Sequence of chain 1.A:
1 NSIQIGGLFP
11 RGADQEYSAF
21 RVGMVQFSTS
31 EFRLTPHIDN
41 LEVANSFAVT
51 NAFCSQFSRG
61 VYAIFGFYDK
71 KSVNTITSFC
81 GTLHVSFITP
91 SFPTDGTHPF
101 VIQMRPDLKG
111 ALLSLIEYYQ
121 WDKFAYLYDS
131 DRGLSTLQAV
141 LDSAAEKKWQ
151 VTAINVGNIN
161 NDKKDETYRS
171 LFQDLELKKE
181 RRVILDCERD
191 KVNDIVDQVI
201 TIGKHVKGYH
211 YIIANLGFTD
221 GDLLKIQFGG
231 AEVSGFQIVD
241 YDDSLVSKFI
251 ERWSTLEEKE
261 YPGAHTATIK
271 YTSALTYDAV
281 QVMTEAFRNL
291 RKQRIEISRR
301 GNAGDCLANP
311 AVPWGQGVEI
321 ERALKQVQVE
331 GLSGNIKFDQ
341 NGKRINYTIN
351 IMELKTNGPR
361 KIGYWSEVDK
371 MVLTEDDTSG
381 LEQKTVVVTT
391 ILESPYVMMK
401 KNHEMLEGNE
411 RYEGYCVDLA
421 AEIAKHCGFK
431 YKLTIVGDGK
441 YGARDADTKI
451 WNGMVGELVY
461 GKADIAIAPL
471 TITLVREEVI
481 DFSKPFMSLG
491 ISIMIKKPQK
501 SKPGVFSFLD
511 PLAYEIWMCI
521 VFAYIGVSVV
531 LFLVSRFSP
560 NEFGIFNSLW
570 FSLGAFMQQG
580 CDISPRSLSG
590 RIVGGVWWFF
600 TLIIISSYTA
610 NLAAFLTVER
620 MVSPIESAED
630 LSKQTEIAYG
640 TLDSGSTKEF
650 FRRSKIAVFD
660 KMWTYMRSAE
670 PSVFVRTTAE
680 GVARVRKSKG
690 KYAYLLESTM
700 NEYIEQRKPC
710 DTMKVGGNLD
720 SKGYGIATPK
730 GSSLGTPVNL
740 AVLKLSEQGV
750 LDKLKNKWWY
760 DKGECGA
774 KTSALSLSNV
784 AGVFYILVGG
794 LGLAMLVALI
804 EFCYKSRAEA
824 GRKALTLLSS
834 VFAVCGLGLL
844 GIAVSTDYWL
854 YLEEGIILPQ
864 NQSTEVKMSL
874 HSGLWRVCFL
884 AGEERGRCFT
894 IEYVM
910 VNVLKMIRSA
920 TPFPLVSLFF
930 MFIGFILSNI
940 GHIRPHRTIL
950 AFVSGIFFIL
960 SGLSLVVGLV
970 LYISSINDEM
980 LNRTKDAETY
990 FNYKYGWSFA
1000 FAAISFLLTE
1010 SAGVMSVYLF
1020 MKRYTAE

Binding-site contacts:
Ligand atom C3 contacts residue LEU970 of chain 1.A at 3.9 Å (hydrophobic).
Ligand atom C25 contacts residue LEU959 of chain 1.A at 3.7 Å (hydrophobic).
Ligand atom C22 contacts residue GLY792 of chain 1.B at 4.4 Å.
Ligand atom C26 contacts residue LEU962 of chain 1.A at 4.1 Å (hydrophobic).
Ligand atom C21 contacts residue VAL966 of chain 1.A at 3.6 Å (hydrophobic).
Ligand atom C21 contacts residue VAL791 of chain 1.B at 4.0 Å (hydrophobic).
Ligand atom C16 contacts residue GLY792 of chain 1.B at 3.8 Å.
Ligand atom C18 contacts residue PCW1 of chain 1.V at 3.7 Å.
Ligand atom C22 contacts residue VAL791 of chain 1.B at 4.3 Å (hydrophobic).
Ligand atom C27 contacts residue LEU962 of chain 1.A at 3.5 Å (hydrophobic).
Ligand atom C15 contacts residue PCW1 of chain 1.U at 3.7 Å.
Ligand atom O1 contacts residue LEU970 of chain 1.A at 3.9 Å.
Ligand atom C26 contacts residue GLY795 of chain 1.B at 4.1 Å.
Ligand atom C1 contacts residue PCW1 of chain 1.J at 4.3 Å.
Ligand atom C9 contacts residue PCW1 of chain 1.V at 4.2 Å.
Ligand atom C16 contacts residue PCW1 of chain 1.U at 4.4 Å.
Ligand atom C7 contacts residue PCW1 of chain 1.U at 3.7 Å.
Ligand atom C24 contacts residue PCW1 of chain 1.J at 4.2 Å.
Ligand atom O1 contacts residue PCW1 of chain 1.U at 3.4 Å.
Ligand atom C19 contacts residue PCW1 of chain 1.J at 3.7 Å.
Ligand atom O1 contacts residue PCW1 of chain 1.J at 4.3 Å.
Ligand atom C5 contacts residue PCW1 of chain 1.U at 3.8 Å.
Ligand atom C7 contacts residue TYR788 of chain 1.B at 4.1 Å (hydrophobic).
Ligand atom C11 contacts residue PHE922 of chain 1.A at 4.4 Å (hydrophobic).
Ligand atom C1 contacts residue LEU970 of chain 1.A at 3.9 Å (hydrophobic).
Ligand atom C14 contacts residue PCW1 of chain 1.U at 4.3 Å.
Ligand atom C12 contacts residue PCW1 of chain 1.J at 4.2 Å.
Ligand atom C6 contacts residue PCW1 of chain 1.U at 3.7 Å.
Ligand atom C11 contacts residue PCW1 of chain 1.J at 4.0 Å.
Ligand atom C8 contacts residue PCW1 of chain 1.U at 3.8 Å.
Ligand atom C3 contacts residue PCW1 of chain 1.U at 4.4 Å.
Ligand atom C26 contacts residue LEU959 of chain 1.A at 3.7 Å (hydrophobic).
Ligand atom C6 contacts residue TYR788 of chain 1.B at 3.9 Å (hydrophobic).
Ligand atom C25 contacts residue SER963 of chain 1.A at 3.8 Å.
Ligand atom C19 contacts residue PCW1 of chain 1.V at 4.2 Å.
Ligand atom C27 contacts residue VAL791 of chain 1.B at 3.8 Å (hydrophobic).
Ligand atom C4 contacts residue PCW1 of chain 1.U at 3.6 Å.
Ligand atom C2 contacts residue PCW1 of chain 1.J at 4.0 Å.
Ligand atom C27 contacts residue SER963 of chain 1.A at 3.4 Å.
Ligand atom C2 contacts residue LEU970 of chain 1.A at 3.6 Å (hydrophobic).

Sequence of chain 1.B:
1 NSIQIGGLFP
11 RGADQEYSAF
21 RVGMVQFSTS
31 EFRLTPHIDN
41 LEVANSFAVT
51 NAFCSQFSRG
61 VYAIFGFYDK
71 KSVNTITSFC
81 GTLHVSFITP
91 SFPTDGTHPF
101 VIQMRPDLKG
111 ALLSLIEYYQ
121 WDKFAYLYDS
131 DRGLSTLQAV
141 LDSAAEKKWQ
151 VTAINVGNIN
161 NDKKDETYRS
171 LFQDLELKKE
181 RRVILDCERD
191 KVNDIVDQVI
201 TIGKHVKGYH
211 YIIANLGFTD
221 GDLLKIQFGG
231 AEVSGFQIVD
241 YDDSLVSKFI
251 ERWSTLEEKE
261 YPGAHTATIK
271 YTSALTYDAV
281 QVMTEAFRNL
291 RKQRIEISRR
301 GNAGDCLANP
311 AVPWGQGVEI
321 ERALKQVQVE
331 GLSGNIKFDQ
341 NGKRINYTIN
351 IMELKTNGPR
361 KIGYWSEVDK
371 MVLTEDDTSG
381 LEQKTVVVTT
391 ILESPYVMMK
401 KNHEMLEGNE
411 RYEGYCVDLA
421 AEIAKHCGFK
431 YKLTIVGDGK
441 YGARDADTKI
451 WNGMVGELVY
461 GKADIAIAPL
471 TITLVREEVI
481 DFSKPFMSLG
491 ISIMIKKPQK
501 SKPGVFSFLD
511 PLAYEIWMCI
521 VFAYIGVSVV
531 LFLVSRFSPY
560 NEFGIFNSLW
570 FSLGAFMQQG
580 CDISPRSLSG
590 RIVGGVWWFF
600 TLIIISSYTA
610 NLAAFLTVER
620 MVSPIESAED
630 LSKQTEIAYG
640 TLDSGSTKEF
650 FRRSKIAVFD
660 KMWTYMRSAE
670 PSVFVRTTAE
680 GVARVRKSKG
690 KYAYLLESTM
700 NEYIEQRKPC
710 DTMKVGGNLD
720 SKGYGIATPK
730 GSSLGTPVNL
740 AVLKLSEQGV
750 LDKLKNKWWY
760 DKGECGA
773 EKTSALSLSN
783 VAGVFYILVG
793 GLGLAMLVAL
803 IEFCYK

The protein below binds the small molecule below.
Small molecule (SMILES): CC(C)CCC[C@@H](C)[C@H]1CC[C@H]2[C@@H]3CC=C4C[C@@H](O)CC[C@]4(C)[C@H]3CC[C@]12C